Binding-site contacts:
Ligand atom C2 contacts residue ASN87 of chain 1.Q at 2.4 Å.
Ligand atom O7 contacts residue ASP85 of chain 1.Q at 4.3 Å.
Ligand atom C5 contacts residue SER89 of chain 1.Q at 4.3 Å.
Ligand atom C7 contacts residue ASN87 of chain 1.Q at 3.6 Å.
Ligand atom C5 contacts residue ASN87 of chain 1.Q at 3.7 Å.
Ligand atom C1 contacts residue SER89 of chain 1.Q at 4.5 Å.
Ligand atom O6 contacts residue LEU151 of chain 1.Q at 3.4 Å.
Ligand atom C5 contacts residue LEU151 of chain 1.Q at 4.1 Å (hydrophobic).
Ligand atom C1 contacts residue ASN87 of chain 1.Q at 1.4 Å.
Ligand atom C4 contacts residue ASN87 of chain 1.Q at 4.2 Å.
Ligand atom C3 contacts residue ASN87 of chain 1.Q at 3.7 Å.
Ligand atom O7 contacts residue ASN87 of chain 1.Q at 3.9 Å.
Ligand atom O5 contacts residue ASN87 of chain 1.Q at 2.3 Å (h-bond).
Ligand atom C6 contacts residue LEU151 of chain 1.Q at 3.8 Å (hydrophobic).
Ligand atom N2 contacts residue ASN87 of chain 1.Q at 2.9 Å (h-bond).
Ligand atom O5 contacts residue SER79 of chain 1.Q at 4.4 Å.
Ligand atom C4 contacts residue LEU151 of chain 1.Q at 4.4 Å (hydrophobic).
Ligand atom O5 contacts residue SER89 of chain 1.Q at 4.1 Å.
Ligand atom O4 contacts residue LEU151 of chain 1.Q at 3.7 Å.

A small-molecule ligand and the protein it binds are described below.
Small molecule (SMILES): CC(=O)N[C@@H]1[C@@H](O)[C@H](O)[C@@H](CO)O[C@H]1O

Sequence of chain 1.Q:
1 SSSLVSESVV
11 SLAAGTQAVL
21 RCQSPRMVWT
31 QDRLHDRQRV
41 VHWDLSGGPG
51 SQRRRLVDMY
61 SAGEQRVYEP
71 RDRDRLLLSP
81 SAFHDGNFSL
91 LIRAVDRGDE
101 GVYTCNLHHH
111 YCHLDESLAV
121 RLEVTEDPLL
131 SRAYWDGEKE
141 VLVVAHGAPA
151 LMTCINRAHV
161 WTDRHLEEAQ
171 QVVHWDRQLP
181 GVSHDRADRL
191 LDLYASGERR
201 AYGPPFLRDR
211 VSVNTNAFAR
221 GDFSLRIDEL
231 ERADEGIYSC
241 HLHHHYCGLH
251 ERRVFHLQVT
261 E